A protein and the small-molecule ligand that binds it are described below.
Small molecule (SMILES): CC(=O)N[C@H]1[C@H](O[C@H]2[C@H](O)[C@@H](NC(C)=O)CO[C@@H]2CO)O[C@H](CO)[C@@H](O)[C@@H]1O

Binding-site contacts:
Ligand atom C3 contacts residue ASP196 of chain 1.G at 4.3 Å.
Ligand atom C2 contacts residue ASN165 of chain 1.G at 2.5 Å.
Ligand atom O5 contacts residue ASP202 of chain 1.G at 3.9 Å.
Ligand atom N2 contacts residue ASN165 of chain 1.G at 2.9 Å (h-bond).
Ligand atom O3 contacts residue ASP196 of chain 1.G at 3.2 Å (salt-bridge).
Ligand atom C1 contacts residue SER167 of chain 1.G at 3.4 Å.
Ligand atom C5 contacts residue ASN165 of chain 1.G at 3.7 Å.
Ligand atom C8 contacts residue SER167 of chain 1.G at 3.7 Å.
Ligand atom C2 contacts residue ASP196 of chain 1.G at 4.4 Å.
Ligand atom O6 contacts residue ASP202 of chain 1.G at 4.3 Å.
Ligand atom C3 contacts residue SER167 of chain 1.G at 4.1 Å.
Ligand atom O7 contacts residue ASN165 of chain 1.G at 4.3 Å.
Ligand atom C6 contacts residue ASP202 of chain 1.G at 4.4 Å.
Ligand atom C4 contacts residue ASN165 of chain 1.G at 4.2 Å.
Ligand atom C1 contacts residue ASN165 of chain 1.G at 1.4 Å.
Ligand atom O5 contacts residue ASN165 of chain 1.G at 2.4 Å (h-bond).
Ligand atom C7 contacts residue ASP196 of chain 1.G at 4.1 Å.
Ligand atom C7 contacts residue SER167 of chain 1.G at 3.7 Å.
Ligand atom C7 contacts residue ASN165 of chain 1.G at 3.8 Å.
Ligand atom N2 contacts residue SER167 of chain 1.G at 2.8 Å (h-bond).
Ligand atom O7 contacts residue ASP196 of chain 1.G at 2.9 Å (salt-bridge).
Ligand atom C3 contacts residue ASN165 of chain 1.G at 3.8 Å.
Ligand atom C2 contacts residue SER167 of chain 1.G at 3.5 Å.

Sequence of chain 1.G:
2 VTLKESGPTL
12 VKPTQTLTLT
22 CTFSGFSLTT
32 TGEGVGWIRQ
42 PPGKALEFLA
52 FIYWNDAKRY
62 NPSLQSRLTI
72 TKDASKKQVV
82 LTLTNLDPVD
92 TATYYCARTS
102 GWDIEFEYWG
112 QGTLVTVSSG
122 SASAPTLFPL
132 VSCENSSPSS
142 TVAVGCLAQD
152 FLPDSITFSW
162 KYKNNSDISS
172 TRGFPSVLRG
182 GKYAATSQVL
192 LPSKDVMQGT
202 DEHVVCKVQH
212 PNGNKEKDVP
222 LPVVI